This small molecule binds to this protein.
Small molecule (SMILES): CC(=O)N[C@H]1[C@H](O[C@H]2[C@H](O)[C@@H](NC(C)=O)CO[C@@H]2CO)O[C@H](CO)[C@@H](O)[C@@H]1O

Binding-site contacts:
Ligand atom C8 contacts residue GLY339 of chain 1.A at 4.4 Å.
Ligand atom C8 contacts residue ASP338 of chain 1.A at 4.1 Å.
Ligand atom O7 contacts residue ASN343 of chain 1.A at 3.8 Å.
Ligand atom C5 contacts residue ASN343 of chain 1.A at 3.5 Å.
Ligand atom O5 contacts residue ASN343 of chain 1.A at 2.2 Å (h-bond).
Ligand atom C7 contacts residue ASN343 of chain 1.A at 3.6 Å.
Ligand atom C4 contacts residue ASN343 of chain 1.A at 4.0 Å.
Ligand atom C1 contacts residue ASN343 of chain 1.A at 1.4 Å.
Ligand atom C3 contacts residue ASN343 of chain 1.A at 3.6 Å.
Ligand atom C2 contacts residue ASN343 of chain 1.A at 2.3 Å.
Ligand atom N2 contacts residue ASN343 of chain 1.A at 2.9 Å (h-bond).

Sequence of chain 1.A:
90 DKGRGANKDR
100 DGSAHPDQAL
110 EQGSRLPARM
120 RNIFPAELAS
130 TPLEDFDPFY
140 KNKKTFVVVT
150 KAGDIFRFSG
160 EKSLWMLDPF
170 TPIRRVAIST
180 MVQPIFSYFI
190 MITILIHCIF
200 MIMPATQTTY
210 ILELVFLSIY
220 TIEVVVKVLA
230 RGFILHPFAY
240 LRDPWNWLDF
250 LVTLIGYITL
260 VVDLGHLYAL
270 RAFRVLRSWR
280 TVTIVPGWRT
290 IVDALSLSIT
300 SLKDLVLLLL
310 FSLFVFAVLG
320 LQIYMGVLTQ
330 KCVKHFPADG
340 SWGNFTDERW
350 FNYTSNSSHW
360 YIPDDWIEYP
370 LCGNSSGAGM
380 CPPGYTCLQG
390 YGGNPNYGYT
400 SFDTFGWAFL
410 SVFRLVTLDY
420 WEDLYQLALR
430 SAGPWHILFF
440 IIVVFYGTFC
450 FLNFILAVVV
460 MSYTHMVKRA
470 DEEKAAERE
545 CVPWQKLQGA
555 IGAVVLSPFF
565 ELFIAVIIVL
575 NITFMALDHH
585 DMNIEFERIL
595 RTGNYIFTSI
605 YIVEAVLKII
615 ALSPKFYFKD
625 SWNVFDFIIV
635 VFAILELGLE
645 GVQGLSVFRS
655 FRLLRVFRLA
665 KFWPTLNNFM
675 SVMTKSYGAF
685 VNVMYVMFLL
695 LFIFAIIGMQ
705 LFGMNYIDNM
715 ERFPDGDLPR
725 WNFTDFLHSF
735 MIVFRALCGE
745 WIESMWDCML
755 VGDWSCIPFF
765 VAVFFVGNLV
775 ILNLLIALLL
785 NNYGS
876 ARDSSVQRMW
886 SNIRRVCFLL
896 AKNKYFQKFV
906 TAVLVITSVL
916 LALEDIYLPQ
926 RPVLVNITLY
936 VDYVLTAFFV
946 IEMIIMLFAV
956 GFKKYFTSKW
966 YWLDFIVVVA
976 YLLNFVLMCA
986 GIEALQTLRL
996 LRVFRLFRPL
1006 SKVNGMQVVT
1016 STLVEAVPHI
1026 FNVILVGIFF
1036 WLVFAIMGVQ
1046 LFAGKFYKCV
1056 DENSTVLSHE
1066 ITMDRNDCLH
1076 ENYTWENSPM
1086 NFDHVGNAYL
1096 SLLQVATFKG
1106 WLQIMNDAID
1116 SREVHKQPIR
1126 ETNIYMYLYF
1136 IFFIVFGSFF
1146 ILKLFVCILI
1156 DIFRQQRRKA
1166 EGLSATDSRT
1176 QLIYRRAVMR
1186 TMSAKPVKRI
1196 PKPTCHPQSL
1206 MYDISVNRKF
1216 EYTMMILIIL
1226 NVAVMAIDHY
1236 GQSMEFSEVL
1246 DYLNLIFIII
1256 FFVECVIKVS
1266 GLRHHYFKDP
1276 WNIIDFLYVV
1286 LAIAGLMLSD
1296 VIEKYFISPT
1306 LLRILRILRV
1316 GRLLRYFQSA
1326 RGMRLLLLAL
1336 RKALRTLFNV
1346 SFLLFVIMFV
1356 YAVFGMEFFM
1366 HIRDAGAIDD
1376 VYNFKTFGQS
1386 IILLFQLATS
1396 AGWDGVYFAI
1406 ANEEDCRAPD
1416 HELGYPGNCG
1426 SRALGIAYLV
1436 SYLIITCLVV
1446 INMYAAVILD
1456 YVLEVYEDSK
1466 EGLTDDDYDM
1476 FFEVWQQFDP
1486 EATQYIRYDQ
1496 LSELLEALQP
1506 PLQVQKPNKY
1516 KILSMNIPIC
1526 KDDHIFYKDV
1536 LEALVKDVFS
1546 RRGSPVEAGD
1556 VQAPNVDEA